Binding-site contacts:
Ligand atom C7 contacts residue ASN1121 of chain 1.B at 3.2 Å.
Ligand atom O7 contacts residue ASN1121 of chain 1.B at 3.1 Å (h-bond).
Ligand atom C2 contacts residue ASN1121 of chain 1.B at 2.5 Å.
Ligand atom C3 contacts residue ASN1121 of chain 1.B at 3.8 Å.
Ligand atom C5 contacts residue ASN1121 of chain 1.B at 3.7 Å.
Ligand atom C8 contacts residue ILE1119 of chain 1.B at 3.6 Å (hydrophobic).
Ligand atom C8 contacts residue ASN1121 of chain 1.B at 4.4 Å.
Ligand atom O5 contacts residue ASN1121 of chain 1.B at 2.4 Å (h-bond).
Ligand atom C8 contacts residue VAL1120 of chain 1.B at 4.4 Å (hydrophobic).
Ligand atom C4 contacts residue ASN1121 of chain 1.B at 4.2 Å.
Ligand atom N2 contacts residue ASN1121 of chain 1.B at 2.9 Å (h-bond).
Ligand atom C1 contacts residue ASN1121 of chain 1.B at 1.4 Å.

Sequence of chain 1.B:
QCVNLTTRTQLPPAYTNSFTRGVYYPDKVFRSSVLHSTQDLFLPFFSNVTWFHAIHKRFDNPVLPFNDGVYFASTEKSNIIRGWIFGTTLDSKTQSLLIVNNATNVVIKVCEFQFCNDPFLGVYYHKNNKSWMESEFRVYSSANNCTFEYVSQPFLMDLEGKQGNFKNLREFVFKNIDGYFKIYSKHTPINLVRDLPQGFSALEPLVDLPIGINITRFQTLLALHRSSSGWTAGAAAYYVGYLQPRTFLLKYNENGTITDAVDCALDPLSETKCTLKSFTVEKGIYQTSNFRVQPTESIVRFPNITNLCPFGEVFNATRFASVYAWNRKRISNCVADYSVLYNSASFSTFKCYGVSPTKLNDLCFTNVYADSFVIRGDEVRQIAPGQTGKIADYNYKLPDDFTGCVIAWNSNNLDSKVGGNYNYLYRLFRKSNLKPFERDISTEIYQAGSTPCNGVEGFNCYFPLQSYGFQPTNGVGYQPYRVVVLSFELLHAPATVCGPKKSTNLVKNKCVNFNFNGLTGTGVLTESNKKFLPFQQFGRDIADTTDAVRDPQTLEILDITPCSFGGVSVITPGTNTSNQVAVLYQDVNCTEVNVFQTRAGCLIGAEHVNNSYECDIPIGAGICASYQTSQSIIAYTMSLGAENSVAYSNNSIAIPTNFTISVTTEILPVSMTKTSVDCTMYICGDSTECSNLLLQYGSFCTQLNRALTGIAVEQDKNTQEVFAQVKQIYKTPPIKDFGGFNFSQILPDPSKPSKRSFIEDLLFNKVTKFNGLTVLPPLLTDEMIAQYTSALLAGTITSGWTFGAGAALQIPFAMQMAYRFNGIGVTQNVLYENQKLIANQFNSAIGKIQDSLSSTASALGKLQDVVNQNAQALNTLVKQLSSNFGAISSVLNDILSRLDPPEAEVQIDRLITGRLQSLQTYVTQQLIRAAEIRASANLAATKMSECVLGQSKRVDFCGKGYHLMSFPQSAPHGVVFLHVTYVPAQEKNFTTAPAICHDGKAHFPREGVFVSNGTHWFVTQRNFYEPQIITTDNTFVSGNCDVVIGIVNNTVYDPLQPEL

This small molecule binds to this protein.
Small molecule (SMILES): CC(=O)N[C@@H]1[C@@H](O)[C@H](O)[C@@H](CO)O[C@H]1O